Sequence of chain 1.A:
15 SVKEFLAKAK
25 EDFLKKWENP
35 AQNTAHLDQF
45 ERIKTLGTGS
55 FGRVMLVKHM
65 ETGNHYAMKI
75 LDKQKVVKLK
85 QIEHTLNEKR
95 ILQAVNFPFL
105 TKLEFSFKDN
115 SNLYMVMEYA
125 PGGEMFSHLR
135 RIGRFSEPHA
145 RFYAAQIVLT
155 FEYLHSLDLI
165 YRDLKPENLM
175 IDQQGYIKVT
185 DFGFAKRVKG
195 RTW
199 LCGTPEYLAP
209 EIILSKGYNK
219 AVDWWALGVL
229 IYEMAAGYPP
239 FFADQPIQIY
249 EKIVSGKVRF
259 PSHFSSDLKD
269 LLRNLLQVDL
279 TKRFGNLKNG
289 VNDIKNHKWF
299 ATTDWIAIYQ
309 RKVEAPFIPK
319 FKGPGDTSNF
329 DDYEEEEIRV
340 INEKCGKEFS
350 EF

This small molecule binds to this protein.
Small molecule (SMILES): [NH3+]C[C@@](O)(c1ccc(Cl)cc1)c1ccc(-c2cn[nH]c2)cc1

Binding-site contacts:
Ligand atom C2 contacts residue ASP185 of chain 1.A at 3.4 Å.
Ligand atom CL8 contacts residue LYS73 of chain 1.A at 3.8 Å.
Ligand atom CL8 contacts residue GLY56 of chain 1.A at 3.6 Å.
Ligand atom C15 contacts residue VAL58 of chain 1.A at 3.7 Å (hydrophobic).
Ligand atom N20 contacts residue TYR123 of chain 1.A at 3.8 Å.
Ligand atom N20 contacts residue ALA71 of chain 1.A at 3.2 Å.
Ligand atom O7 contacts residue GLU128 of chain 1.A at 3.4 Å (salt-bridge).
Ligand atom C14 contacts residue VAL58 of chain 1.A at 3.8 Å (hydrophobic).
Ligand atom N20 contacts residue GLU122 of chain 1.A at 2.8 Å (salt-bridge).
Ligand atom C13 contacts residue THR184 of chain 1.A at 3.3 Å.
Ligand atom C9 contacts residue LYS73 of chain 1.A at 3.7 Å.
Ligand atom C15 contacts residue MET174 of chain 1.A at 3.7 Å (hydrophobic).
Ligand atom C2 contacts residue ASN172 of chain 1.A at 3.4 Å.
Ligand atom N20 contacts residue ALA124 of chain 1.A at 3.6 Å.
Ligand atom C6 contacts residue THR52 of chain 1.A at 3.4 Å.
Ligand atom O7 contacts residue GLY51 of chain 1.A at 3.5 Å.
Ligand atom C21 contacts residue GLU122 of chain 1.A at 3.8 Å.
Ligand atom C2 contacts residue GLU128 of chain 1.A at 3.8 Å.
Ligand atom N1 contacts residue ASN172 of chain 1.A at 3.6 Å (h-bond).
Ligand atom C12 contacts residue THR184 of chain 1.A at 3.7 Å.
Ligand atom N19 contacts residue GLU122 of chain 1.A at 3.5 Å (salt-bridge).
Ligand atom C5 contacts residue VAL58 of chain 1.A at 3.5 Å (hydrophobic).
Ligand atom C18 contacts residue ALA71 of chain 1.A at 3.8 Å (hydrophobic).
Ligand atom N1 contacts residue GLU128 of chain 1.A at 2.9 Å (salt-bridge).
Ligand atom C6 contacts residue VAL58 of chain 1.A at 3.6 Å (hydrophobic).
Ligand atom N19 contacts residue ALA124 of chain 1.A at 2.9 Å (h-bond).
Ligand atom N1 contacts residue GLU171 of chain 1.A at 2.6 Å (salt-bridge).
Ligand atom C5 contacts residue THR52 of chain 1.A at 3.6 Å.
Ligand atom N19 contacts residue ALA71 of chain 1.A at 3.5 Å.
Ligand atom C10 contacts residue ASP185 of chain 1.A at 3.5 Å.
Ligand atom C2 contacts residue GLU171 of chain 1.A at 3.7 Å.
Ligand atom C4 contacts residue VAL58 of chain 1.A at 3.8 Å (hydrophobic).
Ligand atom N19 contacts residue TYR123 of chain 1.A at 3.5 Å.
Ligand atom C21 contacts residue ALA71 of chain 1.A at 3.4 Å (hydrophobic).
Ligand atom C5 contacts residue GLY51 of chain 1.A at 3.5 Å.
Ligand atom C6 contacts residue GLY53 of chain 1.A at 3.6 Å.
Ligand atom C17 contacts residue ALA71 of chain 1.A at 3.8 Å (hydrophobic).
Ligand atom C21 contacts residue THR184 of chain 1.A at 3.7 Å.
Ligand atom N1 contacts residue MET174 of chain 1.A at 3.7 Å.
Ligand atom C12 contacts residue ASP185 of chain 1.A at 3.4 Å.